Sequence of chain 1.B:
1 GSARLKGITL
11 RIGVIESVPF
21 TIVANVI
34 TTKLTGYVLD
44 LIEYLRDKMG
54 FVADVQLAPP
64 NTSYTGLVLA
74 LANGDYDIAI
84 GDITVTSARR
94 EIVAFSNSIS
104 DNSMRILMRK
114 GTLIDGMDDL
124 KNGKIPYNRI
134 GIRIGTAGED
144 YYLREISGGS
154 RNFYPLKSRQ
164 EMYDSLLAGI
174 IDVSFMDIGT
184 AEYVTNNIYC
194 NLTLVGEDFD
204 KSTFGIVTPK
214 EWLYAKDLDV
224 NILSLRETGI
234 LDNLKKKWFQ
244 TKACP

The protein below binds the small molecule below.
Small molecule (SMILES): N[C@@H](CCC(=O)O)C(=O)O

Binding-site contacts:
Ligand atom OXT contacts residue ALA140 of chain 1.B at 2.9 Å (h-bond).
Ligand atom OE1 contacts residue ASP180 of chain 1.B at 3.9 Å.
Ligand atom C contacts residue ARG92 of chain 1.B at 3.5 Å.
Ligand atom CA contacts residue ASP180 of chain 1.B at 3.6 Å.
Ligand atom OXT contacts residue TYR67 of chain 1.B at 3.6 Å.
Ligand atom N contacts residue ASP85 of chain 1.B at 2.8 Å (salt-bridge).
Ligand atom N contacts residue PHE207 of chain 1.B at 3.7 Å.
Ligand atom CD contacts residue ARG136 of chain 1.B at 3.3 Å.
Ligand atom C contacts residue ALA140 of chain 1.B at 3.9 Å (hydrophobic).
Ligand atom C contacts residue TYR67 of chain 1.B at 3.8 Å (hydrophobic).
Ligand atom O contacts residue ARG92 of chain 1.B at 2.8 Å (salt-bridge).
Ligand atom O contacts residue ASP85 of chain 1.B at 3.7 Å.
Ligand atom CG contacts residue ASP180 of chain 1.B at 3.2 Å.
Ligand atom OE2 contacts residue ARG136 of chain 1.B at 2.9 Å (salt-bridge).
Ligand atom CB contacts residue ASP85 of chain 1.B at 4.0 Å.
Ligand atom OXT contacts residue ARG92 of chain 1.B at 2.9 Å (salt-bridge).
Ligand atom OE2 contacts residue ASP180 of chain 1.B at 3.0 Å (salt-bridge).
Ligand atom OE1 contacts residue ARG136 of chain 1.B at 3.3 Å (salt-bridge).
Ligand atom CD contacts residue ARG162 of chain 1.B at 4.3 Å.
Ligand atom OE2 contacts residue ARG162 of chain 1.B at 4.3 Å.
Ligand atom O contacts residue ILE86 of chain 1.B at 3.6 Å.
Ligand atom CG contacts residue TYR67 of chain 1.B at 4.2 Å (hydrophobic).
Ligand atom CA contacts residue ASP85 of chain 1.B at 3.8 Å.
Ligand atom OXT contacts residue GLY138 of chain 1.B at 4.2 Å.
Ligand atom CG contacts residue ARG162 of chain 1.B at 3.4 Å.
Ligand atom CB contacts residue ASP180 of chain 1.B at 3.9 Å.
Ligand atom CB contacts residue TYR67 of chain 1.B at 3.6 Å (hydrophobic).
Ligand atom CG contacts residue ARG136 of chain 1.B at 3.8 Å.
Ligand atom OXT contacts residue THR139 of chain 1.B at 3.2 Å.
Ligand atom OE1 contacts residue THR139 of chain 1.B at 3.7 Å.
Ligand atom O contacts residue TYR67 of chain 1.B at 3.6 Å.
Ligand atom CB contacts residue THR139 of chain 1.B at 4.2 Å.
Ligand atom O contacts residue THR87 of chain 1.B at 2.8 Å (h-bond).
Ligand atom OE2 contacts residue MET179 of chain 1.B at 3.8 Å.
Ligand atom C contacts residue THR87 of chain 1.B at 3.5 Å.
Ligand atom N contacts residue ASP180 of chain 1.B at 2.7 Å (salt-bridge).
Ligand atom N contacts residue THR87 of chain 1.B at 2.8 Å (h-bond).
Ligand atom CD contacts residue ASP180 of chain 1.B at 3.4 Å.
Ligand atom C contacts residue ASP85 of chain 1.B at 4.2 Å.
Ligand atom CA contacts residue THR87 of chain 1.B at 3.5 Å.